Sequence of chain 6.A:
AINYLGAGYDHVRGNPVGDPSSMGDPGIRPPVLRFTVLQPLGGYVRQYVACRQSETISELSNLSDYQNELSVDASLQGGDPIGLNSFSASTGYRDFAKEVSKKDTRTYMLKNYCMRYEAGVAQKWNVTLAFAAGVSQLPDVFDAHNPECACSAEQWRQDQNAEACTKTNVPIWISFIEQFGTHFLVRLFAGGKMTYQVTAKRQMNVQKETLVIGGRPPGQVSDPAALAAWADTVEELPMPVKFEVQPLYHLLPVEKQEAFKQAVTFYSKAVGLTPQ

Binding-site contacts:
Ligand atom C7 contacts residue ASN149 of chain 6.A at 4.2 Å.
Ligand atom C5 contacts residue LEU60 of chain 6.A at 4.2 Å (hydrophobic).
Ligand atom C5 contacts residue ASN149 of chain 6.A at 3.6 Å.
Ligand atom O6 contacts residue LYS147 of chain 6.A at 3.4 Å (salt-bridge).
Ligand atom N2 contacts residue ASN149 of chain 6.A at 3.0 Å (h-bond).
Ligand atom C2 contacts residue ARG40 of chain 6.A at 4.0 Å.
Ligand atom O4 contacts residue LEU60 of chain 6.A at 3.9 Å.
Ligand atom C3 contacts residue ASN149 of chain 6.A at 3.9 Å.
Ligand atom C6 contacts residue LYS147 of chain 6.A at 3.8 Å.
Ligand atom C1 contacts residue ARG40 of chain 6.A at 3.9 Å.
Ligand atom C8 contacts residue ARG40 of chain 6.A at 3.7 Å.
Ligand atom C1 contacts residue ASN149 of chain 6.A at 1.4 Å.
Ligand atom C7 contacts residue ARG40 of chain 6.A at 3.8 Å.
Ligand atom O5 contacts residue ASN149 of chain 6.A at 2.3 Å (h-bond).
Ligand atom O6 contacts residue LEU60 of chain 6.A at 3.8 Å.
Ligand atom N2 contacts residue ARG40 of chain 6.A at 3.2 Å (salt-bridge).
Ligand atom C4 contacts residue ASN149 of chain 6.A at 4.3 Å.
Ligand atom O5 contacts residue LYS147 of chain 6.A at 4.3 Å.
Ligand atom C2 contacts residue ASN149 of chain 6.A at 2.6 Å.
Ligand atom C6 contacts residue LEU60 of chain 6.A at 3.6 Å (hydrophobic).

This protein binds this small molecule.
Small molecule (SMILES): CC(=O)N[C@@H]1[C@@H](O)[C@H](O)[C@@H](CO)O[C@H]1O